A protein and the small-molecule ligand that binds it are described below.
Small molecule (SMILES): OC[C@H]1O[C@@H](S[C@H]2[C@H](O)[C@@H](O)[C@H](O)O[C@@H]2CO)[C@H](O)[C@@H](O)[C@@H]1O

Sequence of chain 1.A:
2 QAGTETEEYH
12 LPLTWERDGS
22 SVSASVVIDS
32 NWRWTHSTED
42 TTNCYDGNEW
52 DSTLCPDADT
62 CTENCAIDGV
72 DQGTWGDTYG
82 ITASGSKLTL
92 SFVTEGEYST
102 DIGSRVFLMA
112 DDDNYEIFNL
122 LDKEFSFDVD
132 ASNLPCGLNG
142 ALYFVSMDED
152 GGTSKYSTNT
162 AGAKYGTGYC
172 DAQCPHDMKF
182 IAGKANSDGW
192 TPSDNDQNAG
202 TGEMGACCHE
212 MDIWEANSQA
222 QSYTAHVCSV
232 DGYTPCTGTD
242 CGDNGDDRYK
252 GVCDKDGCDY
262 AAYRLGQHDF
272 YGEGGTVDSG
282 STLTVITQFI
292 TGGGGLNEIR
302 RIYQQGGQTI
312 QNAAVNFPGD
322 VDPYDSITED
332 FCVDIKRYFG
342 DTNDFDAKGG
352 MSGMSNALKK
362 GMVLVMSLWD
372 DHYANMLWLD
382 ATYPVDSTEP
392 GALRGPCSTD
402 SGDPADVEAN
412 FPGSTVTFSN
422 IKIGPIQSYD

Binding-site contacts:
Ligand atom C6 contacts residue TRP379 of chain 1.A at 4.0 Å (hydrophobic).
Ligand atom S4 contacts residue ASP257 of chain 1.A at 3.4 Å.
Ligand atom C4 contacts residue ARG249 of chain 1.A at 3.8 Å.
Ligand atom O2 contacts residue HIS227 of chain 1.A at 3.4 Å.
Ligand atom C4 contacts residue TRP379 of chain 1.A at 3.9 Å (hydrophobic).
Ligand atom C6 contacts residue TRP379 of chain 1.A at 3.7 Å (hydrophobic).
Ligand atom O2 contacts residue ASP257 of chain 1.A at 2.6 Å (salt-bridge).
Ligand atom C1 contacts residue ASP257 of chain 1.A at 3.8 Å.
Ligand atom C4 contacts residue GLN174 of chain 1.A at 3.9 Å.
Ligand atom O3 contacts residue ARG249 of chain 1.A at 3.6 Å (salt-bridge).
Ligand atom O4 contacts residue TRP379 of chain 1.A at 3.5 Å.
Ligand atom C6 contacts residue ARG395 of chain 1.A at 2.9 Å.
Ligand atom O3 contacts residue ASP213 of chain 1.A at 3.0 Å (salt-bridge).
Ligand atom O5 contacts residue ARG395 of chain 1.A at 3.0 Å (salt-bridge).
Ligand atom C3 contacts residue ARG249 of chain 1.A at 3.1 Å.
Ligand atom O5 contacts residue GLN174 of chain 1.A at 3.9 Å.
Ligand atom O6 contacts residue ARG395 of chain 1.A at 3.5 Å (salt-bridge).
Ligand atom O6 contacts residue TRP379 of chain 1.A at 3.4 Å (h-bond).
Ligand atom O2 contacts residue TYR384 of chain 1.A at 3.2 Å.
Ligand atom O3 contacts residue TYR384 of chain 1.A at 3.7 Å.
Ligand atom C2 contacts residue ARG249 of chain 1.A at 3.9 Å.
Ligand atom S4 contacts residue ARG249 of chain 1.A at 3.2 Å (salt-bridge).
Ligand atom O1 contacts residue ARG395 of chain 1.A at 3.4 Å (salt-bridge).
Ligand atom O4 contacts residue GLU216 of chain 1.A at 3.8 Å.
Ligand atom C1 contacts residue ARG395 of chain 1.A at 3.8 Å.
Ligand atom C5 contacts residue TRP379 of chain 1.A at 3.6 Å (hydrophobic).
Ligand atom C2 contacts residue ASP257 of chain 1.A at 3.6 Å.
Ligand atom S4 contacts residue LYS256 of chain 1.A at 3.4 Å (salt-bridge).
Ligand atom C2 contacts residue GLN174 of chain 1.A at 4.0 Å.
Ligand atom C2 contacts residue TYR384 of chain 1.A at 3.2 Å (hydrophobic).
Ligand atom O2 contacts residue LYS256 of chain 1.A at 3.7 Å.
Ligand atom C3 contacts residue HIS227 of chain 1.A at 3.8 Å.
Ligand atom O3 contacts residue HIS227 of chain 1.A at 2.8 Å (h-bond).
Ligand atom O6 contacts residue ASP260 of chain 1.A at 3.9 Å.
Ligand atom C1 contacts residue LYS256 of chain 1.A at 3.9 Å.
Ligand atom C5 contacts residue ARG395 of chain 1.A at 3.6 Å.
Ligand atom C2 contacts residue LYS256 of chain 1.A at 3.4 Å.
Ligand atom C3 contacts residue TRP379 of chain 1.A at 4.0 Å (hydrophobic).
Ligand atom C2 contacts residue HIS227 of chain 1.A at 3.5 Å.
Ligand atom O2 contacts residue ARG249 of chain 1.A at 3.7 Å.